A small-molecule ligand and the protein it binds are described below.
Small molecule (SMILES): Nc1ccn([C@H]2C[C@H](O)[C@@H](COP(=O)(O)O)O2)c(=O)n1

Binding-site contacts:
Ligand atom O5' contacts residue DA1 of chain 1.ZD at 4.3 Å.
Ligand atom C3' contacts residue DA1 of chain 1.ZD at 2.6 Å.
Ligand atom C2' contacts residue DA1 of chain 1.ZD at 3.1 Å.
Ligand atom O3' contacts residue DA1 of chain 1.ZD at 1.6 Å.
Ligand atom C4' contacts residue DA1 of chain 1.ZD at 3.9 Å.
Ligand atom C5' contacts residue PRO205 of chain 1.IA at 4.5 Å (hydrophobic).
Ligand atom O3' contacts residue PRO205 of chain 1.IA at 4.2 Å.
Ligand atom C5' contacts residue DA1 of chain 1.ZD at 4.4 Å.

Sequence of chain 1.IA:
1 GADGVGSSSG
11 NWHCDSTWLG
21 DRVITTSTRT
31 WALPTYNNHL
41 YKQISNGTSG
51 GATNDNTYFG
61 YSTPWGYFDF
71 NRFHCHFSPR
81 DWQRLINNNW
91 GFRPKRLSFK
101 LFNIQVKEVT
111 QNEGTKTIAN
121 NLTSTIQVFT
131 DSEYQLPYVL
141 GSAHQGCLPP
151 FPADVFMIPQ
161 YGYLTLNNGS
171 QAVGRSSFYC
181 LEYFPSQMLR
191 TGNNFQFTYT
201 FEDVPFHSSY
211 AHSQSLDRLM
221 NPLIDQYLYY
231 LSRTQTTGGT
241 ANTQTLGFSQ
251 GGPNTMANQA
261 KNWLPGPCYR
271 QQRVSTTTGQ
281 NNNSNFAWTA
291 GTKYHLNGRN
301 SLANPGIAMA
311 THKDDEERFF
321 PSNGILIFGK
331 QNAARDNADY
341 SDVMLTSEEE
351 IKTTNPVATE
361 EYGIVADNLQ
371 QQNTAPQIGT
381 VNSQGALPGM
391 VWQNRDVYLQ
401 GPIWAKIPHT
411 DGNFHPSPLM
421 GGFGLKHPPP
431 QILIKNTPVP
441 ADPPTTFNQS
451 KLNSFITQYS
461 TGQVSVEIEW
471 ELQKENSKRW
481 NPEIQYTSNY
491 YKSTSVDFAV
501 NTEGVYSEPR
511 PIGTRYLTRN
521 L